The protein below binds the small molecule below.
Small molecule (SMILES): CC(=O)N[C@@H]1[C@@H](O)[C@H](O)[C@@H](CO)O[C@H]1O

Binding-site contacts:
Ligand atom C8 contacts residue GLU487 of chain 1.A at 3.1 Å.
Ligand atom C7 contacts residue GLU487 of chain 1.A at 3.7 Å.
Ligand atom C6 contacts residue ASN494 of chain 1.A at 3.7 Å.
Ligand atom C1 contacts residue THR496 of chain 1.A at 3.8 Å.
Ligand atom O7 contacts residue SER491 of chain 1.A at 3.5 Å (h-bond).
Ligand atom O5 contacts residue THR496 of chain 1.A at 3.8 Å.
Ligand atom O7 contacts residue ASN494 of chain 1.A at 4.4 Å.
Ligand atom O6 contacts residue ASN494 of chain 1.A at 4.4 Å.
Ligand atom C1 contacts residue ASN490 of chain 1.A at 3.9 Å.
Ligand atom N2 contacts residue GLU487 of chain 1.A at 4.0 Å.
Ligand atom C5 contacts residue ASN494 of chain 1.A at 3.1 Å.
Ligand atom C2 contacts residue ASN494 of chain 1.A at 4.3 Å.
Ligand atom O7 contacts residue GLU487 of chain 1.A at 3.1 Å (salt-bridge).
Ligand atom O7 contacts residue ASN490 of chain 1.A at 3.5 Å (h-bond).
Ligand atom C8 contacts residue ASN490 of chain 1.A at 3.1 Å.
Ligand atom O5 contacts residue ASN494 of chain 1.A at 2.6 Å (h-bond).
Ligand atom C7 contacts residue ASN490 of chain 1.A at 3.5 Å.
Ligand atom C1 contacts residue ASN494 of chain 1.A at 2.9 Å.

Sequence of chain 1.A:
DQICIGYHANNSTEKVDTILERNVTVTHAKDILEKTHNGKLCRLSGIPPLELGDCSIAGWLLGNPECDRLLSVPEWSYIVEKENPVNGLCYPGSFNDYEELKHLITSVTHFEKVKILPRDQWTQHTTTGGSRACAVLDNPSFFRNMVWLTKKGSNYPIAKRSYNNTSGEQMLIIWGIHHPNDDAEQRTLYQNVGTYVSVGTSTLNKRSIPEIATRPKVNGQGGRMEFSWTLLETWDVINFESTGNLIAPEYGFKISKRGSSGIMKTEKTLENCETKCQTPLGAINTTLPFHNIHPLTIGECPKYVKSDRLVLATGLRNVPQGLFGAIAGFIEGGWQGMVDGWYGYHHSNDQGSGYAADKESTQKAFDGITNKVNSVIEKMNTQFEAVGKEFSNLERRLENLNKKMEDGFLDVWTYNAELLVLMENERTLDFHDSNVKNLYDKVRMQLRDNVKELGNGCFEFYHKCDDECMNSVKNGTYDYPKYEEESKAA